Sequence of chain 1.C:
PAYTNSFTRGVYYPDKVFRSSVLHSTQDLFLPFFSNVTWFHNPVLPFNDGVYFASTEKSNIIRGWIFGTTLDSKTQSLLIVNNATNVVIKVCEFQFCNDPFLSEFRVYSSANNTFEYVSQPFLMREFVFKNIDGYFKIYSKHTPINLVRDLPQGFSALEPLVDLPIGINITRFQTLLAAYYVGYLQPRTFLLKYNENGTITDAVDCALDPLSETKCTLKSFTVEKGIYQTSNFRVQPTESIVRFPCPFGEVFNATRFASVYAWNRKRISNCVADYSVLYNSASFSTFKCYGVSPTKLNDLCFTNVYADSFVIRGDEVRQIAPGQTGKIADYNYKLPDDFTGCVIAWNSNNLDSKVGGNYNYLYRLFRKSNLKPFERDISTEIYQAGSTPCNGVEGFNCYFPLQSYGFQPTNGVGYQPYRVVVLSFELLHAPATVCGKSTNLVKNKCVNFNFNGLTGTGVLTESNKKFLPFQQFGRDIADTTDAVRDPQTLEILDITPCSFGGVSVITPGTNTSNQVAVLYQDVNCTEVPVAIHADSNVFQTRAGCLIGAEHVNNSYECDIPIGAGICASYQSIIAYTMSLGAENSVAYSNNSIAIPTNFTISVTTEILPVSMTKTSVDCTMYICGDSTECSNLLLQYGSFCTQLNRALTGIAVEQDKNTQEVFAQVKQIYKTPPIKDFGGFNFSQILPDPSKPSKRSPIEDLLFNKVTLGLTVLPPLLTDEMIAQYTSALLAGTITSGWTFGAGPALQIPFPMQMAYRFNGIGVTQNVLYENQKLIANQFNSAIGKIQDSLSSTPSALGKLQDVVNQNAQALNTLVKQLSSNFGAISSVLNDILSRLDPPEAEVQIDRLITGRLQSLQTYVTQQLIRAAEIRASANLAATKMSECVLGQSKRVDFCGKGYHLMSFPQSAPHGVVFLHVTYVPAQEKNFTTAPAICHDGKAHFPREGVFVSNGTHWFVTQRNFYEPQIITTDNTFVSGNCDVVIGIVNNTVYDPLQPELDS

Binding-site contacts:
Ligand atom C2 contacts residue SER803 of chain 1.C at 4.4 Å.
Ligand atom C4 contacts residue ASN801 of chain 1.C at 4.2 Å.
Ligand atom O5 contacts residue SER803 of chain 1.C at 3.6 Å (h-bond).
Ligand atom C1 contacts residue SER803 of chain 1.C at 3.2 Å.
Ligand atom C1 contacts residue ASN801 of chain 1.C at 1.4 Å.
Ligand atom C3 contacts residue ASN801 of chain 1.C at 3.8 Å.
Ligand atom C7 contacts residue ASN801 of chain 1.C at 4.0 Å.
Ligand atom C2 contacts residue ASN801 of chain 1.C at 2.4 Å.
Ligand atom N2 contacts residue ASN801 of chain 1.C at 2.9 Å (h-bond).
Ligand atom O5 contacts residue ASN801 of chain 1.C at 2.4 Å (h-bond).
Ligand atom C5 contacts residue SER803 of chain 1.C at 3.9 Å.
Ligand atom C5 contacts residue ASN801 of chain 1.C at 3.6 Å.

A protein and the small-molecule ligand that binds it are described below.
Small molecule (SMILES): CC(=O)N[C@@H]1[C@@H](O)[C@H](O)[C@@H](CO)O[C@H]1O